A small-molecule ligand and the protein it binds are described below.
Small molecule (SMILES): C[C@H]1CC[C@]2(OC1)O[C@H]1[C@H](O)[C@@H]3[C@H]4CC[C@@H]5C[C@H](O[C@H]6O[C@@H](CO)[C@H](O)[C@@H](O)[C@@H]6O)[C@@H](O)C[C@@]5(C)[C@@H]4CC[C@@]3(C)[C@@H]1[C@H]2C

Sequence of chain 1.G:
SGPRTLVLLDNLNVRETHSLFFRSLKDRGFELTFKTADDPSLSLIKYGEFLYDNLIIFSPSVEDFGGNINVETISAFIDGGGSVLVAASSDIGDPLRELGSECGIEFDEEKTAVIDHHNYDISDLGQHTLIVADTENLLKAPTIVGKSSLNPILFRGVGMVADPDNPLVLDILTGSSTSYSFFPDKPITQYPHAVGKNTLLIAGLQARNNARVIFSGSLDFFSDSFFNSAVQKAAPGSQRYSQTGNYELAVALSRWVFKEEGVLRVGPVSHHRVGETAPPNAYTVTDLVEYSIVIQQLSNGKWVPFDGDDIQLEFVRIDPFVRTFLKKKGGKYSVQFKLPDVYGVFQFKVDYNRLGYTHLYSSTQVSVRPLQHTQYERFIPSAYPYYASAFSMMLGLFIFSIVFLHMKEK

Sequence of chain 1.F:
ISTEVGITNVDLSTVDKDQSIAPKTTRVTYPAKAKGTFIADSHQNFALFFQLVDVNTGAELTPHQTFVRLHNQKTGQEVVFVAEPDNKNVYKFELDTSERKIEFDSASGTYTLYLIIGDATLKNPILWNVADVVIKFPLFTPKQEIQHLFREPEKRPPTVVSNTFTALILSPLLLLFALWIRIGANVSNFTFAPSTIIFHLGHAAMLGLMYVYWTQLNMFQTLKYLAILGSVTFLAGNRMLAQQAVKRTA

Binding-site contacts:
Ligand atom C78 contacts residue ALA565 of chain 1.F at 4.2 Å (hydrophobic).
Ligand atom C11 contacts residue ILE444 of chain 1.G at 3.7 Å (hydrophobic).
Ligand atom C76 contacts residue ASN566 of chain 1.F at 4.5 Å.
Ligand atom O14 contacts residue PHE557 of chain 1.F at 3.5 Å.
Ligand atom C19 contacts residue ILE561 of chain 1.F at 4.5 Å (hydrophobic).
Ligand atom C13 contacts residue ILE441 of chain 1.G at 4.1 Å (hydrophobic).
Ligand atom C10 contacts residue ILE441 of chain 1.G at 4.2 Å (hydrophobic).
Ligand atom C09 contacts residue PHE440 of chain 1.G at 4.5 Å (hydrophobic).
Ligand atom C06 contacts residue ILE444 of chain 1.G at 4.4 Å (hydrophobic).
Ligand atom C79 contacts residue ALA565 of chain 1.F at 4.3 Å (hydrophobic).
Ligand atom C08 contacts residue ILE441 of chain 1.G at 4.0 Å (hydrophobic).
Ligand atom C76 contacts residue ALA565 of chain 1.F at 4.5 Å (hydrophobic).
Ligand atom C20 contacts residue ILE561 of chain 1.F at 3.7 Å (hydrophobic).
Ligand atom C78 contacts residue ASN566 of chain 1.F at 4.1 Å.
Ligand atom C09 contacts residue ILE441 of chain 1.G at 4.2 Å (hydrophobic).
Ligand atom C78 contacts residue VAL567 of chain 1.F at 4.3 Å (hydrophobic).
Ligand atom C21 contacts residue ALA565 of chain 1.F at 3.7 Å (hydrophobic).
Ligand atom C06 contacts residue ILE441 of chain 1.G at 4.2 Å (hydrophobic).
Ligand atom C20 contacts residue ALA565 of chain 1.F at 3.7 Å (hydrophobic).
Ligand atom C19 contacts residue ALA565 of chain 1.F at 3.3 Å (hydrophobic).
Ligand atom O77 contacts residue ASN566 of chain 1.F at 3.8 Å.
Ligand atom O14 contacts residue ILE441 of chain 1.G at 4.4 Å.
Ligand atom C18 contacts residue ALA565 of chain 1.F at 4.1 Å (hydrophobic).
Ligand atom C81 contacts residue VAL567 of chain 1.F at 4.2 Å (hydrophobic).
Ligand atom C04 contacts residue ILE441 of chain 1.G at 4.2 Å (hydrophobic).
Ligand atom C11 contacts residue PHE440 of chain 1.G at 3.5 Å (hydrophobic).
Ligand atom O12 contacts residue ILE441 of chain 1.G at 4.2 Å.
Ligand atom O05 contacts residue ILE444 of chain 1.G at 4.5 Å.
Ligand atom O12 contacts residue PHE440 of chain 1.G at 4.3 Å.
Ligand atom C11 contacts residue ILE441 of chain 1.G at 3.6 Å (hydrophobic).
Ligand atom C01 contacts residue ILE444 of chain 1.G at 4.0 Å (hydrophobic).
Ligand atom C10 contacts residue PHE440 of chain 1.G at 4.4 Å (hydrophobic).
Ligand atom O05 contacts residue ILE441 of chain 1.G at 3.1 Å.
Ligand atom C18 contacts residue ILE561 of chain 1.F at 4.0 Å (hydrophobic).
Ligand atom C82 contacts residue VAL567 of chain 1.F at 3.9 Å (hydrophobic).
Ligand atom C83 contacts residue VAL567 of chain 1.F at 3.6 Å (hydrophobic).
Ligand atom O12 contacts residue ILE444 of chain 1.G at 3.4 Å.